This protein binds this small molecule.
Small molecule (SMILES): O=P(O)(O)OC[C@H]1O[C@](O)(COP(=O)(O)O)[C@@H](O)[C@@H]1O

Sequence of chain 1.E:
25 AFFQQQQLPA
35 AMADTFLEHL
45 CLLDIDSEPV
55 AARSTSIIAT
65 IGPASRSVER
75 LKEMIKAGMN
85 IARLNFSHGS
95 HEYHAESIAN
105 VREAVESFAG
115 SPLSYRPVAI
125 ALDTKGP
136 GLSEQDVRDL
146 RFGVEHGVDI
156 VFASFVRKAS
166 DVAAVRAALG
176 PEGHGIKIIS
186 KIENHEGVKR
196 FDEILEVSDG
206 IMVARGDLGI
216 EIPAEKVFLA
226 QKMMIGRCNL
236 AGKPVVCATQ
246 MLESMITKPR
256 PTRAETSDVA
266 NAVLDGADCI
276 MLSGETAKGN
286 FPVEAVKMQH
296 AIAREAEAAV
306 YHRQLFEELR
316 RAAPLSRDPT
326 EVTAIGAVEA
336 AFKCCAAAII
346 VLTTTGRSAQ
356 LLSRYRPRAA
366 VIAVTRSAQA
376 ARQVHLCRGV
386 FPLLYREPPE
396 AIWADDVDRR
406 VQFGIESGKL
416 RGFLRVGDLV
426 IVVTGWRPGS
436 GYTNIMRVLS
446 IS

Binding-site contacts:
Ligand atom O4P contacts residue SER353 of chain 1.E at 2.7 Å (h-bond).
Ligand atom C6 contacts residue THR438 of chain 1.E at 3.4 Å.
Ligand atom O6 contacts residue THR349 of chain 1.E at 3.1 Å (h-bond).
Ligand atom P2 contacts residue SER435 of chain 1.E at 3.5 Å.
Ligand atom O5P contacts residue SER435 of chain 1.E at 2.7 Å (h-bond).
Ligand atom O3P contacts residue TRP398 of chain 1.E at 2.7 Å (h-bond).
Ligand atom O6P contacts residue GLY436 of chain 1.E at 2.9 Å (h-bond).
Ligand atom O5 contacts residue LEU347 of chain 1.E at 3.5 Å (h-bond).
Ligand atom P2 contacts residue THR348 of chain 1.E at 3.5 Å.
Ligand atom O1 contacts residue GLY434 of chain 1.E at 3.8 Å.
Ligand atom O1P contacts residue ARG405 of chain 1.E at 2.5 Å (salt-bridge).
Ligand atom O2 contacts residue GLY430 of chain 1.E at 3.5 Å (h-bond).
Ligand atom P1 contacts residue ARG405 of chain 1.E at 3.4 Å.
Ligand atom O6P contacts residue SER435 of chain 1.E at 3.3 Å (h-bond).
Ligand atom O5P contacts residue THR348 of chain 1.E at 3.6 Å.
Ligand atom O3 contacts residue ARG432 of chain 1.E at 2.7 Å (salt-bridge).
Ligand atom O4 contacts residue GLY436 of chain 1.E at 3.8 Å.
Ligand atom O5P contacts residue THR350 of chain 1.E at 2.7 Å (h-bond).
Ligand atom O4P contacts residue THR348 of chain 1.E at 2.5 Å (h-bond).
Ligand atom O4 contacts residue TYR437 of chain 1.E at 2.9 Å (h-bond).
Ligand atom P2 contacts residue THR349 of chain 1.E at 3.7 Å.
Ligand atom O4 contacts residue THR438 of chain 1.E at 3.4 Å (h-bond).
Ligand atom C6 contacts residue LEU347 of chain 1.E at 3.5 Å (hydrophobic).
Ligand atom O4 contacts residue GLY434 of chain 1.E at 2.6 Å (h-bond).
Ligand atom O6P contacts residue SER353 of chain 1.E at 3.7 Å.
Ligand atom O5P contacts residue THR349 of chain 1.E at 3.4 Å (h-bond).
Ligand atom O3 contacts residue GLY430 of chain 1.E at 3.1 Å.
Ligand atom O6 contacts residue THR348 of chain 1.E at 3.7 Å.
Ligand atom C4 contacts residue GLY434 of chain 1.E at 3.4 Å.
Ligand atom C6 contacts residue SER353 of chain 1.E at 3.7 Å.
Ligand atom C5 contacts residue GLY434 of chain 1.E at 3.5 Å.
Ligand atom O3P contacts residue ARG405 of chain 1.E at 2.9 Å (salt-bridge).
Ligand atom C1 contacts residue ARG405 of chain 1.E at 3.7 Å.
Ligand atom O3 contacts residue TRP398 of chain 1.E at 3.6 Å.
Ligand atom C3 contacts residue GLY434 of chain 1.E at 3.5 Å.
Ligand atom O2 contacts residue LEU347 of chain 1.E at 3.4 Å.
Ligand atom C3 contacts residue ARG432 of chain 1.E at 3.3 Å.
Ligand atom O2P contacts residue PRO433 of chain 1.E at 3.7 Å.
Ligand atom O2P contacts residue GLY434 of chain 1.E at 2.8 Å (h-bond).
Ligand atom P2 contacts residue SER353 of chain 1.E at 3.6 Å.